Binding-site contacts:
Ligand atom C2 contacts residue ASN12 of chain 3.M at 3.3 Å.
Ligand atom C1 contacts residue ASN12 of chain 3.M at 2.2 Å.
Ligand atom N2 contacts residue ASN12 of chain 3.M at 3.8 Å.
Ligand atom O7 contacts residue ASN12 of chain 3.M at 3.6 Å.
Ligand atom O5 contacts residue ASN12 of chain 3.M at 2.8 Å (h-bond).
Ligand atom C5 contacts residue ASN12 of chain 3.M at 4.2 Å.
Ligand atom C7 contacts residue ASN12 of chain 3.M at 3.9 Å.

This protein binds this small molecule.
Small molecule (SMILES): CC(=O)N[C@H]1[C@H](O[C@H]2[C@H](O)[C@@H](NC(C)=O)CO[C@@H]2CO)O[C@H](CO)[C@@H](O)[C@@H]1O

Sequence of chain 3.M:
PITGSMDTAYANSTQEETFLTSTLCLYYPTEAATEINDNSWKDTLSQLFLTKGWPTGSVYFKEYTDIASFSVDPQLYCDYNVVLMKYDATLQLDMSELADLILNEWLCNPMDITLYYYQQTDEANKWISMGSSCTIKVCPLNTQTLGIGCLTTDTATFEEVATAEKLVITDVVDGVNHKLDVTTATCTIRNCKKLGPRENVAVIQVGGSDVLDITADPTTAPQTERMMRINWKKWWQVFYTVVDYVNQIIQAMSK